Sequence of chain 1.B:
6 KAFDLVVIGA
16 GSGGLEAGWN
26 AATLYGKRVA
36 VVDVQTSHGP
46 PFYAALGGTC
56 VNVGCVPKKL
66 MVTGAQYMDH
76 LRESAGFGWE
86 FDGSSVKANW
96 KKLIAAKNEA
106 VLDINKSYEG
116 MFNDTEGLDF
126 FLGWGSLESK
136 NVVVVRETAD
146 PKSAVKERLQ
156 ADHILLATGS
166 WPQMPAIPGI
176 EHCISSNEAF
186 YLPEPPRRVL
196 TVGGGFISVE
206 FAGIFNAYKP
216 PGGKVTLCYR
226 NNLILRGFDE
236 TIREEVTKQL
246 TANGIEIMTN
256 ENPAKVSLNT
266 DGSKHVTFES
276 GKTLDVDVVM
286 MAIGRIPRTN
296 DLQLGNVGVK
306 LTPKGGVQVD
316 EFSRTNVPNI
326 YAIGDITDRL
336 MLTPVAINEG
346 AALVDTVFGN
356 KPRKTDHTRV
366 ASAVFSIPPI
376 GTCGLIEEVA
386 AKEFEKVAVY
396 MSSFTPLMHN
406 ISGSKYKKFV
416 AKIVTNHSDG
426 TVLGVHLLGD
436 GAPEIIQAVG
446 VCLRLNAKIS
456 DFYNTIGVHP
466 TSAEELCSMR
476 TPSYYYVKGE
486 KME

This protein binds this small molecule.
Small molecule (SMILES): CC(C)c1ccc(CN2CCC(O)CC2)cc1

Binding-site contacts:
Ligand atom C12 contacts residue GLU470 of chain 1.B at 3.4 Å.
Ligand atom O contacts residue GLU469 of chain 1.B at 4.1 Å.
Ligand atom C contacts residue PHE399 of chain 1.B at 4.0 Å (hydrophobic).
Ligand atom C2 contacts residue PHE399 of chain 1.B at 4.1 Å (hydrophobic).
Ligand atom C9 contacts residue GLU469 of chain 1.B at 4.0 Å.
Ligand atom C9 contacts residue HIS464 of chain 1.B at 4.3 Å.
Ligand atom C12 contacts residue SER473 of chain 1.B at 3.7 Å.
Ligand atom C11 contacts residue GLU470 of chain 1.B at 3.5 Å.
Ligand atom C11 contacts residue GLU469 of chain 1.B at 3.9 Å.
Ligand atom C4 contacts residue PHE399 of chain 1.B at 3.7 Å (hydrophobic).
Ligand atom C8 contacts residue GLU470 of chain 1.B at 3.5 Å.
Ligand atom C10 contacts residue SER473 of chain 1.B at 4.2 Å.
Ligand atom C5 contacts residue PHE399 of chain 1.B at 3.8 Å (hydrophobic).
Ligand atom C11 contacts residue SER473 of chain 1.B at 3.3 Å.
Ligand atom C10 contacts residue GLU469 of chain 1.B at 3.3 Å.
Ligand atom C5 contacts residue GLU470 of chain 1.B at 3.5 Å.
Ligand atom C10 contacts residue GLU470 of chain 1.B at 4.2 Å.
Ligand atom C2 contacts residue THR400 of chain 1.B at 4.2 Å.
Ligand atom C9 contacts residue GLU470 of chain 1.B at 3.6 Å.
Ligand atom N contacts residue GLU470 of chain 1.B at 2.8 Å (salt-bridge).
Ligand atom O contacts residue SER473 of chain 1.B at 4.2 Å.
Ligand atom C6 contacts residue GLU470 of chain 1.B at 4.0 Å.
Ligand atom C7 contacts residue GLU470 of chain 1.B at 3.6 Å.